Sequence of chain 1.F:
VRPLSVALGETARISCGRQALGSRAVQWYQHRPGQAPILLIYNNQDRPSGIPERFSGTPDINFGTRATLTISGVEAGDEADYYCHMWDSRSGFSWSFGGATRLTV

This small molecule binds to this protein.
Small molecule (SMILES): CC(=O)N[C@H]1[C@H](O[C@H]2[C@H](O)[C@@H](NC(C)=O)CO[C@@H]2CO)O[C@H](CO)[C@@H](O[C@@H]2O[C@H](CO[C@H]3O[C@H](CO)[C@@H](O)[C@H](O[C@H]4O[C@H](CO)[C@@H](O)[C@H](O)[C@@H]4O)[C@@H]3O)[C@@H](O)[C@H](O[C@H]3O[C@H](CO)[C@@H](O)[C@H](O)[C@@H]3O[C@H]3O[C@H](CO)[C@@H](O)[C@H](O)[C@@H]3O)[C@@H]2O)[C@@H]1O

Sequence of chain 1.E:
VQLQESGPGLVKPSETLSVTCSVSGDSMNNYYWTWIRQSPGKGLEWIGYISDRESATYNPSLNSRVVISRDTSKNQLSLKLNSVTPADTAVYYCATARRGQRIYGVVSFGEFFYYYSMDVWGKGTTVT

Binding-site contacts:
Ligand atom O5 contacts residue ASN340 of chain 1.D at 2.4 Å (h-bond).
Ligand atom C4 contacts residue ASN45 of chain 1.F at 3.5 Å.
Ligand atom O4 contacts residue ASN45 of chain 1.F at 2.5 Å (h-bond).
Ligand atom C4 contacts residue ASP62 of chain 1.F at 3.6 Å.
Ligand atom C2 contacts residue GLN47 of chain 1.F at 3.6 Å.
Ligand atom C5 contacts residue ILE415 of chain 1.D at 3.8 Å (hydrophobic).
Ligand atom O4 contacts residue VAL107 of chain 1.E at 3.7 Å.
Ligand atom O3 contacts residue ASP62 of chain 1.F at 3.1 Å (salt-bridge).
Ligand atom C2 contacts residue ASP62 of chain 1.F at 3.8 Å.
Ligand atom C8 contacts residue THR306 of chain 1.D at 3.7 Å.
Ligand atom O3 contacts residue ASN46 of chain 1.F at 3.3 Å.
Ligand atom C6 contacts residue ILE104 of chain 1.E at 3.7 Å (hydrophobic).
Ligand atom C1 contacts residue ASN340 of chain 1.D at 1.4 Å.
Ligand atom O7 contacts residue ASN340 of chain 1.D at 3.4 Å (h-bond).
Ligand atom N2 contacts residue HIS338 of chain 1.D at 3.1 Å (h-bond).
Ligand atom C6 contacts residue ASN45 of chain 1.F at 3.4 Å.
Ligand atom O3 contacts residue GLN47 of chain 1.F at 3.1 Å (h-bond).
Ligand atom O5 contacts residue THR413 of chain 1.D at 3.5 Å (h-bond).
Ligand atom C3 contacts residue ILE104 of chain 1.E at 3.6 Å (hydrophobic).
Ligand atom C2 contacts residue HIS338 of chain 1.D at 3.7 Å.
Ligand atom O7 contacts residue GLY106 of chain 1.E at 3.5 Å (h-bond).
Ligand atom C8 contacts residue ASN304 of chain 1.D at 3.5 Å.
Ligand atom O6 contacts residue ARG103 of chain 1.E at 2.5 Å (salt-bridge).
Ligand atom O6 contacts residue ASN45 of chain 1.F at 2.3 Å (h-bond).
Ligand atom O2 contacts residue ASP62 of chain 1.F at 3.4 Å (salt-bridge).
Ligand atom C2 contacts residue ASN340 of chain 1.D at 2.4 Å.
Ligand atom C3 contacts residue HIS338 of chain 1.D at 3.4 Å.
Ligand atom O3 contacts residue ILE63 of chain 1.F at 3.3 Å.
Ligand atom O4 contacts residue ASN46 of chain 1.F at 3.4 Å (h-bond).
Ligand atom C6 contacts residue ILE415 of chain 1.D at 3.6 Å (hydrophobic).
Ligand atom C6 contacts residue ARG103 of chain 1.E at 3.7 Å.
Ligand atom C5 contacts residue ILE104 of chain 1.E at 3.5 Å (hydrophobic).
Ligand atom O5 contacts residue ARG103 of chain 1.E at 3.1 Å (salt-bridge).
Ligand atom C5 contacts residue ASN340 of chain 1.D at 3.6 Å.
Ligand atom O2 contacts residue GLN47 of chain 1.F at 2.6 Å (h-bond).
Ligand atom O7 contacts residue VAL108 of chain 1.E at 3.3 Å.
Ligand atom C7 contacts residue ASN340 of chain 1.D at 3.3 Å.
Ligand atom N2 contacts residue ASN340 of chain 1.D at 2.9 Å (h-bond).
Ligand atom C2 contacts residue GLY106 of chain 1.E at 3.5 Å.
Ligand atom O3 contacts residue ASN45 of chain 1.F at 3.8 Å.

Sequence of chain 1.D:
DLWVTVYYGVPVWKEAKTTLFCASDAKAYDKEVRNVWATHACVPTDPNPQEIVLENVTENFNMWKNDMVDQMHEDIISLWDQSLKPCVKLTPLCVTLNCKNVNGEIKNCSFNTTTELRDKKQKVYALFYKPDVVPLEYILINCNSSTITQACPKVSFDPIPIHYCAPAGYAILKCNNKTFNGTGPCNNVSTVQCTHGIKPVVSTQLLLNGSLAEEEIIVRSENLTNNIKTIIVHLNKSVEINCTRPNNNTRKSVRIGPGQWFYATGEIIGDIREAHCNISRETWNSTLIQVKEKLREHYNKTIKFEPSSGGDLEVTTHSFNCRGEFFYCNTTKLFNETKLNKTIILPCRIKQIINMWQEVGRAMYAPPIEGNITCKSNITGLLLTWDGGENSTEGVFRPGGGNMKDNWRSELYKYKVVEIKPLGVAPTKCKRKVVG